Binding-site contacts:
Ligand atom C8 contacts residue ASN259 of chain 4.L at 4.4 Å.
Ligand atom O5 contacts residue ASN259 of chain 4.L at 2.3 Å (h-bond).
Ligand atom O6 contacts residue ASN259 of chain 4.L at 4.2 Å.
Ligand atom O7 contacts residue LYS181 of chain 4.K at 4.3 Å.
Ligand atom N2 contacts residue ASN259 of chain 4.L at 2.9 Å (h-bond).
Ligand atom C1 contacts residue ASN259 of chain 4.L at 1.4 Å.
Ligand atom O7 contacts residue ASN259 of chain 4.L at 2.9 Å (h-bond).
Ligand atom C5 contacts residue ASN259 of chain 4.L at 3.7 Å.
Ligand atom C8 contacts residue LYS181 of chain 4.K at 4.3 Å.
Ligand atom O7 contacts residue THR116 of chain 4.K at 3.9 Å.
Ligand atom C4 contacts residue ASN259 of chain 4.L at 4.2 Å.
Ligand atom C7 contacts residue ASN259 of chain 4.L at 3.1 Å.
Ligand atom C3 contacts residue ASN259 of chain 4.L at 3.8 Å.
Ligand atom C2 contacts residue ASN259 of chain 4.L at 2.4 Å.

Sequence of chain 4.L:
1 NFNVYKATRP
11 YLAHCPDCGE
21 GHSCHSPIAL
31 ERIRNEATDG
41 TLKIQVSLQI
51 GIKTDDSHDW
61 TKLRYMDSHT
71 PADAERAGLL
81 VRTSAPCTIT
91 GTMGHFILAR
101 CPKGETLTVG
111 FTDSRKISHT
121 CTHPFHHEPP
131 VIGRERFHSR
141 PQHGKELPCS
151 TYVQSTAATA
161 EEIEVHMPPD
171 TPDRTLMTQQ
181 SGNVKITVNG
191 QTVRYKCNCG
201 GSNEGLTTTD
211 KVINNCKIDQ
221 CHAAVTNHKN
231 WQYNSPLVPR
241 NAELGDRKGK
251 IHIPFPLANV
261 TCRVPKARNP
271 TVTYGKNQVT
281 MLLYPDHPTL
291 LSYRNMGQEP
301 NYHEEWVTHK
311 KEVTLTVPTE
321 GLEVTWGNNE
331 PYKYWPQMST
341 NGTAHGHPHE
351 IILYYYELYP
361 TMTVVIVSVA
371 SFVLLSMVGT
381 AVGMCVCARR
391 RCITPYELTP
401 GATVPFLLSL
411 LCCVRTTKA

Sequence of chain 4.K:
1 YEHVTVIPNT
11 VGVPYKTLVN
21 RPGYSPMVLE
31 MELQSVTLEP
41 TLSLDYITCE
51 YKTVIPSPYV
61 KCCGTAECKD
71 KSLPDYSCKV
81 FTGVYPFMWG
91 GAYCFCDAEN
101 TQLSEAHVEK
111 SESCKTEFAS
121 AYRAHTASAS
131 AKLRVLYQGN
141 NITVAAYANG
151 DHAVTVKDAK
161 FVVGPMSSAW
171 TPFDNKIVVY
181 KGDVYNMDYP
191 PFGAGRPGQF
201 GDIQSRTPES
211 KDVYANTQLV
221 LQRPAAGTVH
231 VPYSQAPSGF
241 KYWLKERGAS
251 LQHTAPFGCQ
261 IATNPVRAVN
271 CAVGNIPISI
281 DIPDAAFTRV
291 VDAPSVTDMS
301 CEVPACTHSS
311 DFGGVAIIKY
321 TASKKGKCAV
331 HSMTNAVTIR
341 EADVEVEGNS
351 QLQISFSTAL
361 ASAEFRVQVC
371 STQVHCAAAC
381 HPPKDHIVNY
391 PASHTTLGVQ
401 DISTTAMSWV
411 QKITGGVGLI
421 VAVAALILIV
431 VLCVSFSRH

A protein and the small-molecule ligand that binds it are described below.
Small molecule (SMILES): CC(=O)N[C@@H]1[C@@H](O)[C@H](O)[C@@H](CO)O[C@H]1O